Sequence of chain 1.A:
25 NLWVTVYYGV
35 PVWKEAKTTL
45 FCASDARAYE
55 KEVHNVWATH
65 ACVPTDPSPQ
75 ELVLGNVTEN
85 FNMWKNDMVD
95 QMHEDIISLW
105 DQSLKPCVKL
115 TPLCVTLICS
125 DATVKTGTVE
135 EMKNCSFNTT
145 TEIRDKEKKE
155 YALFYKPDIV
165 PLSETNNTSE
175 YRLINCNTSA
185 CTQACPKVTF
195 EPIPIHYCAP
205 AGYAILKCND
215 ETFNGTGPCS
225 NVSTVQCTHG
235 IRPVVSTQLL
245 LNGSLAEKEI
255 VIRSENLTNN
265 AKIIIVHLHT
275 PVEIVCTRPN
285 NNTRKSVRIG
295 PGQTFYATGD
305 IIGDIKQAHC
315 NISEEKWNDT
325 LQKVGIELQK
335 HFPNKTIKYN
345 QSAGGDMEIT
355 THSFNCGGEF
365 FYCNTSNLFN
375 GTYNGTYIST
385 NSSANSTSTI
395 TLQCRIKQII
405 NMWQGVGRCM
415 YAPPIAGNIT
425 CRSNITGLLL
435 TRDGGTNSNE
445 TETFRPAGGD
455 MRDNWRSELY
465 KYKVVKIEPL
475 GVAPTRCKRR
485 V

Binding-site contacts:
Ligand atom C5 contacts residue TYR155 of chain 1.A at 3.6 Å (hydrophobic).
Ligand atom C8 contacts residue ALA126 of chain 1.A at 4.4 Å (hydrophobic).
Ligand atom O5 contacts residue TYR155 of chain 1.A at 4.0 Å.
Ligand atom C3 contacts residue ASN138 of chain 1.A at 3.8 Å.
Ligand atom C4 contacts residue ASN138 of chain 1.A at 4.2 Å.
Ligand atom O7 contacts residue GLY303 of chain 1.A at 3.9 Å.
Ligand atom C7 contacts residue ASN138 of chain 1.A at 3.5 Å.
Ligand atom O6 contacts residue SER140 of chain 1.A at 4.3 Å.
Ligand atom O4 contacts residue TYR155 of chain 1.A at 4.3 Å.
Ligand atom O7 contacts residue TYR155 of chain 1.A at 3.2 Å.
Ligand atom C7 contacts residue TYR155 of chain 1.A at 4.4 Å (hydrophobic).
Ligand atom O6 contacts residue ASN138 of chain 1.A at 4.5 Å.
Ligand atom C1 contacts residue TYR155 of chain 1.A at 3.8 Å (hydrophobic).
Ligand atom O6 contacts residue TYR155 of chain 1.A at 4.4 Å.
Ligand atom O5 contacts residue ASN138 of chain 1.A at 2.3 Å (h-bond).
Ligand atom C3 contacts residue TYR155 of chain 1.A at 4.3 Å (hydrophobic).
Ligand atom C8 contacts residue ASP304 of chain 1.A at 3.7 Å.
Ligand atom O7 contacts residue ASN138 of chain 1.A at 3.8 Å.
Ligand atom C7 contacts residue LEU157 of chain 1.A at 4.2 Å (hydrophobic).
Ligand atom C5 contacts residue ASN138 of chain 1.A at 3.6 Å.
Ligand atom O7 contacts residue LEU157 of chain 1.A at 3.9 Å.
Ligand atom C2 contacts residue ASN138 of chain 1.A at 2.5 Å.
Ligand atom N2 contacts residue ASN138 of chain 1.A at 2.9 Å (h-bond).
Ligand atom C6 contacts residue TYR155 of chain 1.A at 3.9 Å (hydrophobic).
Ligand atom C1 contacts residue ASN138 of chain 1.A at 1.4 Å.

The small molecule below binds the protein below.
Small molecule (SMILES): CC(=O)N[C@H]1[C@H](O[C@H]2[C@H](O)[C@@H](NC(C)=O)CO[C@@H]2CO)O[C@H](CO)[C@@H](O[C@@H]2O[C@H](CO[C@H]3O[C@H](CO)[C@@H](O)[C@H](O)[C@@H]3O)[C@@H](O)[C@H](O[C@H]3O[C@H](CO)[C@@H](O)[C@H](O)[C@@H]3O)[C@@H]2O)[C@@H]1O